Binding-site contacts:
Ligand atom C8 contacts residue ARG56 of chain 1.J at 3.7 Å.
Ligand atom O6 contacts residue GLY89 of chain 1.J at 4.0 Å.
Ligand atom C5 contacts residue ASN88 of chain 1.J at 3.6 Å.
Ligand atom C2 contacts residue ASN88 of chain 1.J at 2.6 Å.
Ligand atom C7 contacts residue ILE58 of chain 1.J at 3.7 Å (hydrophobic).
Ligand atom C2 contacts residue ILE58 of chain 1.J at 4.4 Å (hydrophobic).
Ligand atom C6 contacts residue ASN88 of chain 1.J at 4.5 Å.
Ligand atom C8 contacts residue ILE58 of chain 1.J at 3.5 Å (hydrophobic).
Ligand atom O5 contacts residue ASN88 of chain 1.J at 2.3 Å (h-bond).
Ligand atom C4 contacts residue ASN88 of chain 1.J at 4.2 Å.
Ligand atom C7 contacts residue ARG56 of chain 1.J at 3.9 Å.
Ligand atom N2 contacts residue ARG56 of chain 1.J at 2.9 Å (salt-bridge).
Ligand atom N2 contacts residue ILE58 of chain 1.J at 3.4 Å.
Ligand atom C3 contacts residue ASN88 of chain 1.J at 3.9 Å.
Ligand atom C1 contacts residue ASN88 of chain 1.J at 1.4 Å.
Ligand atom C1 contacts residue ARG56 of chain 1.J at 3.3 Å.
Ligand atom C6 contacts residue GLY89 of chain 1.J at 4.1 Å.
Ligand atom C2 contacts residue ARG56 of chain 1.J at 3.7 Å.
Ligand atom O5 contacts residue GLY89 of chain 1.J at 4.0 Å.
Ligand atom N2 contacts residue ASN88 of chain 1.J at 3.1 Å (h-bond).
Ligand atom C7 contacts residue ASN88 of chain 1.J at 4.3 Å.

Sequence of chain 1.J:
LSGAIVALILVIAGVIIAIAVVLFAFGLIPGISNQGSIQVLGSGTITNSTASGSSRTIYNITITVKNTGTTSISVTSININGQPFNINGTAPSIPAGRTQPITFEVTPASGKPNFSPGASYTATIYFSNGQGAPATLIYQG

The small molecule below binds the protein below.
Small molecule (SMILES): CC(=O)N[C@@H]1[C@@H](O)[C@H](O)[C@@H](CO)O[C@H]1O